Sequence of chain 1.B:
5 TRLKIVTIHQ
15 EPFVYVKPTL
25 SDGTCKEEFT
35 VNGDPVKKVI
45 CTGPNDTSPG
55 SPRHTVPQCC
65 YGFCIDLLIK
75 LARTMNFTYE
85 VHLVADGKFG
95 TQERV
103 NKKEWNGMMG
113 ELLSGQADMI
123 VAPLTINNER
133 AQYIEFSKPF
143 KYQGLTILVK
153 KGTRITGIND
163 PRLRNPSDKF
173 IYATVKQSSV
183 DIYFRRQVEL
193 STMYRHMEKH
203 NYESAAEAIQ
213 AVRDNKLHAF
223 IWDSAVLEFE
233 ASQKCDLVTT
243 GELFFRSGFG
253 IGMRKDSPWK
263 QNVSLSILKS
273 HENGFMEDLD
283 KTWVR

Binding-site contacts:
Ligand atom C11 contacts residue THR242 of chain 1.A at 3.6 Å.
Ligand atom C12 contacts residue THR242 of chain 1.A at 3.3 Å.
Ligand atom C5 contacts residue TYR144 of chain 1.B at 3.5 Å (hydrophobic).
Ligand atom O1 contacts residue THR242 of chain 1.A at 3.6 Å.
Ligand atom S contacts residue VAL131 of chain 1.A at 3.5 Å.
Ligand atom O contacts residue TYR144 of chain 1.B at 3.6 Å.
Ligand atom C9 contacts residue PRO141 of chain 1.B at 3.3 Å (hydrophobic).
Ligand atom C10 contacts residue PRO141 of chain 1.B at 3.4 Å (hydrophobic).
Ligand atom O contacts residue GLY250 of chain 1.B at 3.6 Å.
Ligand atom C contacts residue PRO129 of chain 1.A at 3.6 Å (hydrophobic).
Ligand atom C12 contacts residue GLY243 of chain 1.A at 3.2 Å.
Ligand atom C7 contacts residue TYR144 of chain 1.B at 3.5 Å (hydrophobic).
Ligand atom C16 contacts residue PRO129 of chain 1.A at 3.4 Å (hydrophobic).
Ligand atom C1 contacts residue TYR144 of chain 1.B at 3.6 Å (hydrophobic).
Ligand atom C13 contacts residue GLY243 of chain 1.A at 3.4 Å.
Ligand atom C4 contacts residue PRO141 of chain 1.B at 3.5 Å (hydrophobic).
Ligand atom C3 contacts residue TYR144 of chain 1.B at 3.3 Å (hydrophobic).
Ligand atom C2 contacts residue TYR144 of chain 1.B at 3.6 Å (hydrophobic).
Ligand atom C13 contacts residue THR242 of chain 1.A at 3.1 Å.
Ligand atom F contacts residue ILE116 of chain 1.A at 3.5 Å.
Ligand atom C2 contacts residue PRO129 of chain 1.A at 3.5 Å (hydrophobic).
Ligand atom C contacts residue VAL266 of chain 1.A at 3.6 Å (hydrophobic).
Ligand atom N contacts residue TYR144 of chain 1.B at 3.3 Å.
Ligand atom C4 contacts residue TYR144 of chain 1.B at 3.4 Å (hydrophobic).
Ligand atom C8 contacts residue THR242 of chain 1.A at 3.5 Å.
Ligand atom F contacts residue THR242 of chain 1.A at 3.5 Å.
Ligand atom N1 contacts residue GLU132 of chain 1.A at 3.5 Å.
Ligand atom O contacts residue PRO141 of chain 1.B at 3.4 Å.
Ligand atom O2 contacts residue PRO141 of chain 1.B at 3.4 Å.
Ligand atom F contacts residue LYS140 of chain 1.B at 3.6 Å.
Ligand atom C1 contacts residue PRO129 of chain 1.A at 3.3 Å (hydrophobic).
Ligand atom F contacts residue LEU270 of chain 1.B at 3.2 Å.
Ligand atom O1 contacts residue THR241 of chain 1.A at 3.5 Å (h-bond).
Ligand atom C15 contacts residue PRO129 of chain 1.A at 3.6 Å (hydrophobic).
Ligand atom C7 contacts residue THR242 of chain 1.A at 3.3 Å.
Ligand atom S contacts residue TYR144 of chain 1.B at 3.6 Å.
Ligand atom C6 contacts residue TYR144 of chain 1.B at 3.6 Å (hydrophobic).
Ligand atom O2 contacts residue ILE128 of chain 1.B at 3.4 Å.
Ligand atom S contacts residue GLU132 of chain 1.A at 3.4 Å (salt-bridge).
Ligand atom C9 contacts residue HIS273 of chain 1.B at 3.6 Å.

Sequence of chain 1.A:
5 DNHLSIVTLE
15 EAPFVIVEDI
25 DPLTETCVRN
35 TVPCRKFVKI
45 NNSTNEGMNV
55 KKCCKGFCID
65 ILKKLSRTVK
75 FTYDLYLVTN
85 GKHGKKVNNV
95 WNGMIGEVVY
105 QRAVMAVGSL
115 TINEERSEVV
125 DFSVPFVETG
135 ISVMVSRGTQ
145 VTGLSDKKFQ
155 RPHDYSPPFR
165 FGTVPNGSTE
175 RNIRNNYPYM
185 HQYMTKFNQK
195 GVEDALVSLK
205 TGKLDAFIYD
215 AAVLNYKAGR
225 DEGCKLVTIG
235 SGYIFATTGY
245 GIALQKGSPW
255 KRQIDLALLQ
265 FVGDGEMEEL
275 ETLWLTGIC

A small-molecule ligand and the protein it binds are described below.
Small molecule (SMILES): Cc1sc2nc(COc3ccc(F)cc3)cc(=O)n2c1[C@@H]1C[C@H]1CO